A small-molecule ligand and the protein it binds are described below.
Small molecule (SMILES): CCCCCCCCCCC(CCCCCCCCCC)(CO[C@@H]1O[C@H](CO)[C@@H](O[C@H]2O[C@H](CO)[C@@H](O)[C@H](O)[C@H]2O)[C@H](O)[C@H]1O)CO[C@@H]1O[C@H](CO)[C@@H](O[C@H]2O[C@H](CO)[C@@H](O)[C@H](O)[C@H]2O)[C@H](O)[C@H]1O

Sequence of chain 1.G:
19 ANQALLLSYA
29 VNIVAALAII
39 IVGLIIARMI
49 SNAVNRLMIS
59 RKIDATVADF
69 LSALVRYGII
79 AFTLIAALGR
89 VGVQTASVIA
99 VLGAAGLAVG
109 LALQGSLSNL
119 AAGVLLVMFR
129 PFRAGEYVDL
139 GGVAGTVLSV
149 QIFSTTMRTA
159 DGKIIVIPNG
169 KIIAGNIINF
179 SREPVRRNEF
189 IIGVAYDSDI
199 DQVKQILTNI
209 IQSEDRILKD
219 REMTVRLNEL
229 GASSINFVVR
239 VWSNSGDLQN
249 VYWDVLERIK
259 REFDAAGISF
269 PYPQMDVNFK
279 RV

Sequence of chain 1.F:
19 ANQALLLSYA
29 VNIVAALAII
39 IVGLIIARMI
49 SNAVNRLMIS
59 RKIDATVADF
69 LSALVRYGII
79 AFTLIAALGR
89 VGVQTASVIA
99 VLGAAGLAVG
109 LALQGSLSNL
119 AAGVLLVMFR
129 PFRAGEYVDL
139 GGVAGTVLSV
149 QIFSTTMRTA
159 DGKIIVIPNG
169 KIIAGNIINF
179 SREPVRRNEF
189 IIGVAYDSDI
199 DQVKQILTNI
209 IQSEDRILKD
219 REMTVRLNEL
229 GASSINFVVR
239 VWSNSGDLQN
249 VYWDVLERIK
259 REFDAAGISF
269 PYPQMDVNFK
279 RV

Binding-site contacts:
Ligand atom CBI contacts residue ALA84 of chain 1.F at 4.2 Å (hydrophobic).
Ligand atom CBJ contacts residue VAL89 of chain 1.G at 4.4 Å (hydrophobic).
Ligand atom CBT contacts residue GLY90 of chain 1.G at 3.8 Å.
Ligand atom OAN contacts residue ASN30 of chain 1.G at 3.3 Å (h-bond).
Ligand atom CCL contacts residue ASN30 of chain 1.G at 3.8 Å.
Ligand atom CAY contacts residue THR81 of chain 1.F at 4.1 Å.
Ligand atom CBB contacts residue ILE31 of chain 1.G at 4.3 Å (hydrophobic).
Ligand atom CBQ contacts residue VAL89 of chain 1.G at 3.6 Å (hydrophobic).
Ligand atom CCQ contacts residue SER26 of chain 1.G at 4.5 Å.
Ligand atom OAN contacts residue TYR27 of chain 1.G at 3.7 Å.
Ligand atom CBD contacts residue ILE31 of chain 1.G at 3.8 Å (hydrophobic).
Ligand atom OAN contacts residue SER26 of chain 1.G at 3.8 Å.
Ligand atom CCM contacts residue GLY90 of chain 1.G at 4.4 Å.
Ligand atom CAW contacts residue PHE80 of chain 1.F at 4.4 Å (hydrophobic).
Ligand atom CAW contacts residue VAL91 of chain 1.G at 4.1 Å (hydrophobic).
Ligand atom O2 contacts residue GLN92 of chain 1.G at 4.4 Å.
Ligand atom O1 contacts residue GLY90 of chain 1.G at 4.3 Å.
Ligand atom CBA contacts residue THR81 of chain 1.F at 4.2 Å.
Ligand atom CBF contacts residue VAL89 of chain 1.G at 4.0 Å (hydrophobic).
Ligand atom CBL contacts residue TYR27 of chain 1.G at 4.4 Å (hydrophobic).
Ligand atom CAB contacts residue ILE44 of chain 1.F at 4.1 Å (hydrophobic).
Ligand atom CAX contacts residue VAL89 of chain 1.G at 4.4 Å (hydrophobic).
Ligand atom C3 contacts residue GLY90 of chain 1.G at 4.4 Å.
Ligand atom CCH contacts residue SER26 of chain 1.G at 4.2 Å.
Ligand atom CAZ contacts residue VAL89 of chain 1.G at 3.8 Å (hydrophobic).
Ligand atom CBG contacts residue VAL89 of chain 1.G at 3.9 Å (hydrophobic).
Ligand atom O3 contacts residue GLY90 of chain 1.G at 4.1 Å.
Ligand atom CBQ contacts residue GLY90 of chain 1.G at 3.8 Å.
Ligand atom OAP contacts residue ASN30 of chain 1.G at 4.3 Å.
Ligand atom CCH contacts residue ASN30 of chain 1.G at 3.2 Å.
Ligand atom CCQ contacts residue ASN30 of chain 1.G at 4.5 Å.
Ligand atom CAA contacts residue ILE77 of chain 1.F at 4.2 Å (hydrophobic).
Ligand atom O2 contacts residue GLY90 of chain 1.G at 4.0 Å.
Ligand atom CBA contacts residue PHE80 of chain 1.F at 4.3 Å (hydrophobic).
Ligand atom CBH contacts residue TYR27 of chain 1.G at 3.9 Å (hydrophobic).
Ligand atom CBE contacts residue ALA84 of chain 1.F at 3.7 Å (hydrophobic).
Ligand atom C2 contacts residue GLY90 of chain 1.G at 3.7 Å.
Ligand atom CBT contacts residue VAL89 of chain 1.G at 4.4 Å (hydrophobic).
Ligand atom CBJ contacts residue TYR27 of chain 1.G at 3.8 Å (hydrophobic).
Ligand atom CAY contacts residue PHE80 of chain 1.F at 4.3 Å (hydrophobic).